The protein below binds the small molecule below.
Small molecule (SMILES): O=C(O)[C@H]1O[C@H](O[C@@H]2[C@H](O)[C@@H](O)[C@@H](O[C@@H]3[C@H](O)[C@@H](O)[C@@H](O[C@@H]4[C@H](O)[C@@H](O)[C@@H](O)O[C@@H]4C(=O)O)O[C@@H]3C(=O)O)O[C@@H]2C(=O)O)[C@H](O)[C@@H](O)[C@H]1O

Binding-site contacts:
Ligand atom O2 contacts residue GLY255 of chain 1.B at 3.3 Å (h-bond).
Ligand atom C5 contacts residue GLN227 of chain 1.B at 3.9 Å.
Ligand atom C4 contacts residue LYS224 of chain 1.B at 3.3 Å.
Ligand atom C6 contacts residue GLN227 of chain 1.B at 3.4 Å.
Ligand atom C1 contacts residue LYS249 of chain 1.B at 3.8 Å.
Ligand atom C2 contacts residue LYS317 of chain 1.B at 3.8 Å.
Ligand atom O6A contacts residue LYS249 of chain 1.B at 3.9 Å.
Ligand atom O3 contacts residue LYS317 of chain 1.B at 3.3 Å (salt-bridge).
Ligand atom O6B contacts residue ASP278 of chain 1.B at 3.4 Å (salt-bridge).
Ligand atom O6B contacts residue ARG252 of chain 1.B at 3.0 Å (salt-bridge).
Ligand atom O5 contacts residue LYS249 of chain 1.B at 3.2 Å (salt-bridge).
Ligand atom C3 contacts residue ASP256 of chain 1.B at 3.4 Å.
Ligand atom C6 contacts residue ARG252 of chain 1.B at 3.4 Å.
Ligand atom C3 contacts residue LYS249 of chain 1.B at 3.5 Å.
Ligand atom C3 contacts residue CYS254 of chain 1.B at 3.9 Å (hydrophobic).
Ligand atom O3 contacts residue ASP256 of chain 1.B at 3.7 Å.
Ligand atom O6B contacts residue LYS224 of chain 1.B at 3.1 Å (salt-bridge).
Ligand atom C2 contacts residue ASP256 of chain 1.B at 3.6 Å.
Ligand atom C6 contacts residue LYS224 of chain 1.B at 3.9 Å.
Ligand atom O2 contacts residue ARG252 of chain 1.B at 3.7 Å.
Ligand atom O3 contacts residue CYS257 of chain 1.B at 3.7 Å.
Ligand atom O2 contacts residue LYS317 of chain 1.B at 2.8 Å (salt-bridge).
Ligand atom C4 contacts residue CYS257 of chain 1.B at 3.8 Å (hydrophobic).
Ligand atom O6B contacts residue ASN229 of chain 1.B at 3.0 Å (h-bond).
Ligand atom O5 contacts residue ASP256 of chain 1.B at 3.8 Å.
Ligand atom O6B contacts residue GLN227 of chain 1.B at 3.0 Å (h-bond).
Ligand atom C4 contacts residue LYS249 of chain 1.B at 3.5 Å.
Ligand atom O6A contacts residue GLN227 of chain 1.B at 3.8 Å.
Ligand atom O3 contacts residue GLN227 of chain 1.B at 3.5 Å (h-bond).
Ligand atom C5 contacts residue CYS254 of chain 1.B at 3.9 Å (hydrophobic).
Ligand atom O3 contacts residue PHE312 of chain 1.B at 3.8 Å.
Ligand atom O4 contacts residue ASP256 of chain 1.B at 3.5 Å (salt-bridge).
Ligand atom C3 contacts residue LYS224 of chain 1.B at 4.0 Å.
Ligand atom O2 contacts residue ASP256 of chain 1.B at 3.0 Å (salt-bridge).
Ligand atom C1 contacts residue ASP256 of chain 1.B at 3.9 Å.
Ligand atom O2 contacts residue LYS324 of chain 1.B at 3.2 Å.
Ligand atom O3 contacts residue LYS249 of chain 1.B at 2.9 Å (salt-bridge).
Ligand atom C5 contacts residue LYS224 of chain 1.B at 3.7 Å.
Ligand atom O6A contacts residue ARG252 of chain 1.B at 2.7 Å (salt-bridge).
Ligand atom C4 contacts residue CYS254 of chain 1.B at 3.8 Å (hydrophobic).

Sequence of chain 1.B:
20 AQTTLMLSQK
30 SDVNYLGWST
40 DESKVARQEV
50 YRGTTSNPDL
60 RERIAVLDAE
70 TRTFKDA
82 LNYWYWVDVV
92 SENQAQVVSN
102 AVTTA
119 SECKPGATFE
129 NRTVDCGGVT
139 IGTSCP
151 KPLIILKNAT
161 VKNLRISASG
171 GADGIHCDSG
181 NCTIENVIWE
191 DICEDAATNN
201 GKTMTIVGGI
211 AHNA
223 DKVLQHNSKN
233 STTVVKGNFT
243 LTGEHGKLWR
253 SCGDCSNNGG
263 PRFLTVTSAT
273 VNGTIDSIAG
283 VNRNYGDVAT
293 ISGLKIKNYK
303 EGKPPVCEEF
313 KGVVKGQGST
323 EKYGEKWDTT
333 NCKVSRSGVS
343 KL